This small molecule binds to this protein.
Small molecule (SMILES): CC(=O)N[C@@H]1[C@@H](O)[C@H](O)[C@@H](CO)O[C@H]1O

Sequence of chain 1.A:
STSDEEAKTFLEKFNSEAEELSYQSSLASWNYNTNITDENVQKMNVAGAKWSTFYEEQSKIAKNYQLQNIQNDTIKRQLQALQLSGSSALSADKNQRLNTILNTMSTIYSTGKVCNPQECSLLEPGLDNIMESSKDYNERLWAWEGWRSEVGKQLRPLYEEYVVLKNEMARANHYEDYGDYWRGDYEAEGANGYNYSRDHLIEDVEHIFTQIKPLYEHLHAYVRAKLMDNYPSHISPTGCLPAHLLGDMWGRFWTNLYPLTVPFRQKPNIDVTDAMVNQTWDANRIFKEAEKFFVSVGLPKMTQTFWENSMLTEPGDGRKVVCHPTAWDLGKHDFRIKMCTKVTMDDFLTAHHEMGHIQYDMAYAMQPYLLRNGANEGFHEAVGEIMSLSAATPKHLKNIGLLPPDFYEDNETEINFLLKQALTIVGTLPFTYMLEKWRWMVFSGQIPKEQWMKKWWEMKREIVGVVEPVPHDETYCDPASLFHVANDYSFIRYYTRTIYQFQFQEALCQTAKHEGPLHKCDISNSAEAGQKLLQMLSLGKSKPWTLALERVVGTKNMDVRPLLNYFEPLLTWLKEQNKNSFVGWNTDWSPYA

Binding-site contacts:
Ligand atom O5 contacts residue ASN41 of chain 1.A at 3.8 Å.
Ligand atom N2 contacts residue ASN36 of chain 1.A at 3.0 Å (h-bond).
Ligand atom O6 contacts residue ASN41 of chain 1.A at 4.0 Å.
Ligand atom C1 contacts residue ASN36 of chain 1.A at 1.4 Å.
Ligand atom C8 contacts residue ASP321 of chain 1.A at 3.8 Å.
Ligand atom C2 contacts residue ASN36 of chain 1.A at 2.4 Å.
Ligand atom C5 contacts residue ASN36 of chain 1.A at 3.6 Å.
Ligand atom O6 contacts residue GLU40 of chain 1.A at 3.5 Å.
Ligand atom N2 contacts residue ARG323 of chain 1.A at 4.4 Å.
Ligand atom C4 contacts residue ASN36 of chain 1.A at 4.1 Å.
Ligand atom C6 contacts residue THR38 of chain 1.A at 4.2 Å.
Ligand atom O5 contacts residue ASN36 of chain 1.A at 2.3 Å (h-bond).
Ligand atom O7 contacts residue ARG323 of chain 1.A at 4.5 Å.
Ligand atom C8 contacts residue ARG323 of chain 1.A at 3.3 Å.
Ligand atom C7 contacts residue ARG323 of chain 1.A at 4.0 Å.
Ligand atom C3 contacts residue ASN36 of chain 1.A at 3.8 Å.
Ligand atom C7 contacts residue ASN36 of chain 1.A at 3.6 Å.
Ligand atom O5 contacts residue THR38 of chain 1.A at 4.0 Å.
Ligand atom O7 contacts residue ASN36 of chain 1.A at 3.6 Å.
Ligand atom C6 contacts residue GLU40 of chain 1.A at 3.6 Å.
Ligand atom O6 contacts residue THR38 of chain 1.A at 2.8 Å (h-bond).
Ligand atom C1 contacts residue THR38 of chain 1.A at 4.4 Å.